Sequence of chain 1.F:
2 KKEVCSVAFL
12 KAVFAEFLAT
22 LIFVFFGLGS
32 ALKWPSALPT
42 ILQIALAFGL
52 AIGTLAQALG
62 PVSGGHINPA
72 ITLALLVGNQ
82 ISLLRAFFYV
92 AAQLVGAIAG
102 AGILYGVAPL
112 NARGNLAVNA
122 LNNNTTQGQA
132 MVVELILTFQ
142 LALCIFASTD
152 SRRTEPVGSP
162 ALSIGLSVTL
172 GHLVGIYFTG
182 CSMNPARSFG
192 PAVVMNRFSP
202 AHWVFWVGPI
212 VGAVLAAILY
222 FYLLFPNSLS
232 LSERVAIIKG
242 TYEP

Sequence of chain 1.H:
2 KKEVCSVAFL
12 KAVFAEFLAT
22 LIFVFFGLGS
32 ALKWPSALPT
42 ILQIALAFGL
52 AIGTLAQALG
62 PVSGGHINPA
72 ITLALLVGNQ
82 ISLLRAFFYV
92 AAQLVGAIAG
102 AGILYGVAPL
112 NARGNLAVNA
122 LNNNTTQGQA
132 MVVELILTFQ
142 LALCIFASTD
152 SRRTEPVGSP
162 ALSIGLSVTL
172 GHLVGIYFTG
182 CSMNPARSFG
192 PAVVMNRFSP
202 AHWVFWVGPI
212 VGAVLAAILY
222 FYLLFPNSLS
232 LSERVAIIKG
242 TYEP

Sequence of chain 1.E:
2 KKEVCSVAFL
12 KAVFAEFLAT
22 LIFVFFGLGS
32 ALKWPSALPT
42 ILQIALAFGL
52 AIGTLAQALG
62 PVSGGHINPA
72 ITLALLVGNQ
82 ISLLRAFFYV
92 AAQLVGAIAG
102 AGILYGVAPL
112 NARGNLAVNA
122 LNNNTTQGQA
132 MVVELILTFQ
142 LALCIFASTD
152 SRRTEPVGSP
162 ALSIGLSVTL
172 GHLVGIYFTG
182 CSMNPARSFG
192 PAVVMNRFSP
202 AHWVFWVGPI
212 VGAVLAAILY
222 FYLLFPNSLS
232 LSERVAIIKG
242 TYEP

The protein below binds the small molecule below.
Small molecule (SMILES): CCCCCCCCCCCCCC(=O)OC[C@@H](CO[P](=O)(O)OC[C@@H](N)C(=O)O)OC(=O)CCCCC

Sequence of chain 1.G:
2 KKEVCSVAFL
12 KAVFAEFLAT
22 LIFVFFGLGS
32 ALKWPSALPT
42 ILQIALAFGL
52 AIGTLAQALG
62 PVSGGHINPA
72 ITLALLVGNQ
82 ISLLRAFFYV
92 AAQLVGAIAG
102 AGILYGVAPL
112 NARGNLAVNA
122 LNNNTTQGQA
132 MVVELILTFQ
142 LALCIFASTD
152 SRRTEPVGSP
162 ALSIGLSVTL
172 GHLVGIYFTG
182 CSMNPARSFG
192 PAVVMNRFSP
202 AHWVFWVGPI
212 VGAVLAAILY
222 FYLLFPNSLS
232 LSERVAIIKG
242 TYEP

Binding-site contacts:
Ligand atom O52 contacts residue GLY159 of chain 1.H at 4.0 Å.
Ligand atom O12 contacts residue VAL158 of chain 1.H at 3.5 Å (h-bond).
Ligand atom C4 contacts residue GLY159 of chain 1.G at 4.0 Å.
Ligand atom C1 contacts residue GLY159 of chain 1.F at 3.2 Å.
Ligand atom O51 contacts residue SER160 of chain 1.H at 3.1 Å (h-bond).
Ligand atom O52 contacts residue GLY159 of chain 1.F at 3.5 Å.
Ligand atom C20 contacts residue LEU167 of chain 1.H at 4.1 Å (hydrophobic).
Ligand atom O51 contacts residue GLY159 of chain 1.E at 3.0 Å.
Ligand atom C8 contacts residue LEU163 of chain 1.E at 3.9 Å (hydrophobic).
Ligand atom C6 contacts residue SER160 of chain 1.G at 3.6 Å.
Ligand atom C5 contacts residue GLY159 of chain 1.E at 3.9 Å.
Ligand atom C8 contacts residue SER160 of chain 1.G at 4.0 Å.
Ligand atom C8 contacts residue SER160 of chain 1.E at 4.2 Å.
Ligand atom C4 contacts residue GLY159 of chain 1.E at 3.6 Å.
Ligand atom O51 contacts residue GLY159 of chain 1.H at 3.0 Å.
Ligand atom C7 contacts residue SER160 of chain 1.H at 3.9 Å.
Ligand atom O11 contacts residue GLY159 of chain 1.F at 3.9 Å.
Ligand atom C10 contacts residue LEU163 of chain 1.G at 3.7 Å (hydrophobic).
Ligand atom C5 contacts residue GLY159 of chain 1.H at 3.7 Å.
Ligand atom C5 contacts residue SER160 of chain 1.E at 4.1 Å.
Ligand atom C6 contacts residue GLY159 of chain 1.F at 3.9 Å.
Ligand atom O51 contacts residue SER160 of chain 1.E at 3.6 Å.
Ligand atom C9 contacts residue LEU163 of chain 1.F at 3.9 Å (hydrophobic).
Ligand atom C6 contacts residue SER160 of chain 1.F at 3.8 Å.
Ligand atom O12 contacts residue PRO157 of chain 1.H at 3.6 Å.
Ligand atom C18 contacts residue LEU163 of chain 1.H at 4.0 Å (hydrophobic).
Ligand atom O11 contacts residue GLY159 of chain 1.H at 3.9 Å.
Ligand atom C5 contacts residue SER160 of chain 1.H at 4.0 Å.
Ligand atom C6 contacts residue GLY159 of chain 1.G at 3.9 Å.
Ligand atom C5 contacts residue GLY159 of chain 1.G at 4.1 Å.
Ligand atom C9 contacts residue LEU163 of chain 1.E at 4.1 Å (hydrophobic).
Ligand atom C10 contacts residue LEU163 of chain 1.E at 3.8 Å (hydrophobic).
Ligand atom C1 contacts residue GLY159 of chain 1.H at 3.9 Å.
Ligand atom O52 contacts residue GLY159 of chain 1.G at 3.5 Å (h-bond).
Ligand atom C9 contacts residue LEU163 of chain 1.H at 3.8 Å (hydrophobic).
Ligand atom C7 contacts residue SER160 of chain 1.F at 3.8 Å.
Ligand atom C5 contacts residue GLY159 of chain 1.F at 4.0 Å.
Ligand atom O12 contacts residue GLY159 of chain 1.F at 3.2 Å (h-bond).
Ligand atom C4 contacts residue GLY159 of chain 1.H at 4.1 Å.
Ligand atom O12 contacts residue GLY159 of chain 1.H at 3.0 Å (h-bond).